Sequence of chain 11.A:
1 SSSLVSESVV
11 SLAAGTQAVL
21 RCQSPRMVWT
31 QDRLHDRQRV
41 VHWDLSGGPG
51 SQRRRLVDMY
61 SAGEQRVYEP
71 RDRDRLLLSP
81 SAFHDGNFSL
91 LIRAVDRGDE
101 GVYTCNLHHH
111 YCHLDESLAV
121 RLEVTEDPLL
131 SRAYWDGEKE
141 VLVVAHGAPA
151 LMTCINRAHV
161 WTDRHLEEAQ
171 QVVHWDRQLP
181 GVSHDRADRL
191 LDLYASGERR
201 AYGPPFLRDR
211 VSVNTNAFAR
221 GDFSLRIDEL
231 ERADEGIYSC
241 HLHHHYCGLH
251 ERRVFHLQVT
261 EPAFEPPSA

A protein and the small-molecule ligand that binds it are described below.
Small molecule (SMILES): CC(=O)N[C@@H]1[C@@H](O)[C@H](O)[C@@H](CO)O[C@H]1O

Binding-site contacts:
Ligand atom O7 contacts residue ASN87 of chain 11.A at 3.0 Å (h-bond).
Ligand atom C5 contacts residue ASN87 of chain 11.A at 3.7 Å.
Ligand atom O5 contacts residue ASN87 of chain 11.A at 2.4 Å (h-bond).
Ligand atom C8 contacts residue ASN87 of chain 11.A at 4.3 Å.
Ligand atom O6 contacts residue LEU91 of chain 11.A at 4.1 Å.
Ligand atom C3 contacts residue ASN87 of chain 11.A at 3.8 Å.
Ligand atom C6 contacts residue LEU151 of chain 11.A at 3.8 Å (hydrophobic).
Ligand atom C7 contacts residue ASP85 of chain 11.A at 4.4 Å.
Ligand atom C6 contacts residue LEU91 of chain 11.A at 3.7 Å (hydrophobic).
Ligand atom O4 contacts residue LEU151 of chain 11.A at 4.1 Å.
Ligand atom C5 contacts residue LEU151 of chain 11.A at 4.1 Å (hydrophobic).
Ligand atom C1 contacts residue ASN87 of chain 11.A at 1.4 Å.
Ligand atom C7 contacts residue ASN87 of chain 11.A at 3.1 Å.
Ligand atom C4 contacts residue ASN87 of chain 11.A at 4.2 Å.
Ligand atom N2 contacts residue ASN87 of chain 11.A at 2.8 Å (h-bond).
Ligand atom C2 contacts residue ASN87 of chain 11.A at 2.4 Å.
Ligand atom O7 contacts residue ASP85 of chain 11.A at 3.4 Å (salt-bridge).
Ligand atom C1 contacts residue SER89 of chain 11.A at 4.5 Å.